A protein and the small-molecule ligand that binds it are described below.
Small molecule (SMILES): CC(C)CCC[C@@H](C)[C@H]1CC[C@H]2[C@@H]3CC=C4C[C@@H](O)CC[C@]4(C)[C@H]3CC[C@]12C

Sequence of chain 1.A:
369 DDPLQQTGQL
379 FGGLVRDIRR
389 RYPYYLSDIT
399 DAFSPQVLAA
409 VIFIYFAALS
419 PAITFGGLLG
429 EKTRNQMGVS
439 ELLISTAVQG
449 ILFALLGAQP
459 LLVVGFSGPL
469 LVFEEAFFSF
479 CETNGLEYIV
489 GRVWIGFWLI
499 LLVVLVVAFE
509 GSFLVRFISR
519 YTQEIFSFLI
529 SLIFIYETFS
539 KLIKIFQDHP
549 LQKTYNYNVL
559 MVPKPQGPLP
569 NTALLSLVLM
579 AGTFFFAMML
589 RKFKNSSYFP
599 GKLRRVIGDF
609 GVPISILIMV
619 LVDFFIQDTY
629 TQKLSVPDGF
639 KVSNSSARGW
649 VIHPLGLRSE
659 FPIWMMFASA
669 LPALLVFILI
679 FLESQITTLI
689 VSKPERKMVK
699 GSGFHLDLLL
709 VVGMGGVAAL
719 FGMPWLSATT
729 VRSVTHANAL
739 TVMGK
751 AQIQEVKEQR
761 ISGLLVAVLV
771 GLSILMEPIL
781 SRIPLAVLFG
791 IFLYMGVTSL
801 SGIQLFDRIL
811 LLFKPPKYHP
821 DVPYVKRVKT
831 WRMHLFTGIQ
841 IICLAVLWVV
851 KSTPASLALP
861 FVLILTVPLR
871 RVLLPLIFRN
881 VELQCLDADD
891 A

Binding-site contacts:
Ligand atom C7 contacts residue ILE442 of chain 1.A at 4.0 Å (hydrophobic).
Ligand atom C23 contacts residue VAL768 of chain 1.A at 4.4 Å (hydrophobic).
Ligand atom O1 contacts residue TRP648 of chain 1.A at 3.6 Å (h-bond).
Ligand atom C27 contacts residue VAL768 of chain 1.A at 3.8 Å (hydrophobic).
Ligand atom C15 contacts residue VAL446 of chain 1.A at 4.0 Å (hydrophobic).
Ligand atom C21 contacts residue GLY771 of chain 1.A at 3.7 Å.
Ligand atom C16 contacts residue VAL446 of chain 1.A at 4.0 Å (hydrophobic).
Ligand atom C26 contacts residue ILE449 of chain 1.A at 4.1 Å (hydrophobic).
Ligand atom C22 contacts residue GLY771 of chain 1.A at 4.4 Å.
Ligand atom C6 contacts residue TRP648 of chain 1.A at 4.3 Å (hydrophobic).
Ligand atom C17 contacts residue PHE638 of chain 1.A at 4.5 Å (hydrophobic).
Ligand atom C3 contacts residue PHE638 of chain 1.A at 3.9 Å (hydrophobic).
Ligand atom C21 contacts residue PHE638 of chain 1.A at 4.5 Å (hydrophobic).
Ligand atom C23 contacts residue ILE449 of chain 1.A at 4.0 Å (hydrophobic).
Ligand atom C4 contacts residue TRP648 of chain 1.A at 3.6 Å (hydrophobic).
Ligand atom C3 contacts residue TRP648 of chain 1.A at 3.6 Å (hydrophobic).
Ligand atom C9 contacts residue PHE638 of chain 1.A at 4.0 Å (hydrophobic).
Ligand atom C22 contacts residue ILE449 of chain 1.A at 4.2 Å (hydrophobic).
Ligand atom C11 contacts residue PHE638 of chain 1.A at 4.2 Å (hydrophobic).
Ligand atom C14 contacts residue PHE638 of chain 1.A at 4.3 Å (hydrophobic).
Ligand atom C1 contacts residue PHE638 of chain 1.A at 3.9 Å (hydrophobic).
Ligand atom C26 contacts residue VAL768 of chain 1.A at 4.0 Å (hydrophobic).
Ligand atom C15 contacts residue ILE442 of chain 1.A at 3.7 Å (hydrophobic).
Ligand atom C12 contacts residue PHE638 of chain 1.A at 3.9 Å (hydrophobic).
Ligand atom C21 contacts residue LEU772 of chain 1.A at 3.5 Å (hydrophobic).
Ligand atom C10 contacts residue PHE638 of chain 1.A at 4.5 Å (hydrophobic).
Ligand atom C2 contacts residue PHE638 of chain 1.A at 4.4 Å (hydrophobic).
Ligand atom C5 contacts residue TRP648 of chain 1.A at 4.5 Å (hydrophobic).